Binding-site contacts:
Ligand atom C4 contacts residue ASN591 of chain 1.C at 4.2 Å.
Ligand atom C2 contacts residue ASN591 of chain 1.C at 2.5 Å.
Ligand atom C1 contacts residue ASN591 of chain 1.C at 1.4 Å.
Ligand atom O5 contacts residue THR593 of chain 1.C at 4.3 Å.
Ligand atom O6 contacts residue THR593 of chain 1.C at 3.9 Å.
Ligand atom O5 contacts residue ASN591 of chain 1.C at 2.4 Å (h-bond).
Ligand atom C5 contacts residue THR593 of chain 1.C at 4.5 Å.
Ligand atom O6 contacts residue ASN591 of chain 1.C at 4.2 Å.
Ligand atom C5 contacts residue ASN591 of chain 1.C at 3.7 Å.
Ligand atom C8 contacts residue ASN591 of chain 1.C at 4.5 Å.
Ligand atom O7 contacts residue ASN591 of chain 1.C at 3.5 Å (h-bond).
Ligand atom N2 contacts residue ASN591 of chain 1.C at 2.9 Å (h-bond).
Ligand atom C7 contacts residue ASN591 of chain 1.C at 3.4 Å.
Ligand atom C3 contacts residue ASN591 of chain 1.C at 3.8 Å.

The small molecule below binds the protein below.
Small molecule (SMILES): CC(=O)N[C@@H]1[C@@H](O)[C@H](O)[C@@H](CO)O[C@H]1O

Sequence of chain 1.C:
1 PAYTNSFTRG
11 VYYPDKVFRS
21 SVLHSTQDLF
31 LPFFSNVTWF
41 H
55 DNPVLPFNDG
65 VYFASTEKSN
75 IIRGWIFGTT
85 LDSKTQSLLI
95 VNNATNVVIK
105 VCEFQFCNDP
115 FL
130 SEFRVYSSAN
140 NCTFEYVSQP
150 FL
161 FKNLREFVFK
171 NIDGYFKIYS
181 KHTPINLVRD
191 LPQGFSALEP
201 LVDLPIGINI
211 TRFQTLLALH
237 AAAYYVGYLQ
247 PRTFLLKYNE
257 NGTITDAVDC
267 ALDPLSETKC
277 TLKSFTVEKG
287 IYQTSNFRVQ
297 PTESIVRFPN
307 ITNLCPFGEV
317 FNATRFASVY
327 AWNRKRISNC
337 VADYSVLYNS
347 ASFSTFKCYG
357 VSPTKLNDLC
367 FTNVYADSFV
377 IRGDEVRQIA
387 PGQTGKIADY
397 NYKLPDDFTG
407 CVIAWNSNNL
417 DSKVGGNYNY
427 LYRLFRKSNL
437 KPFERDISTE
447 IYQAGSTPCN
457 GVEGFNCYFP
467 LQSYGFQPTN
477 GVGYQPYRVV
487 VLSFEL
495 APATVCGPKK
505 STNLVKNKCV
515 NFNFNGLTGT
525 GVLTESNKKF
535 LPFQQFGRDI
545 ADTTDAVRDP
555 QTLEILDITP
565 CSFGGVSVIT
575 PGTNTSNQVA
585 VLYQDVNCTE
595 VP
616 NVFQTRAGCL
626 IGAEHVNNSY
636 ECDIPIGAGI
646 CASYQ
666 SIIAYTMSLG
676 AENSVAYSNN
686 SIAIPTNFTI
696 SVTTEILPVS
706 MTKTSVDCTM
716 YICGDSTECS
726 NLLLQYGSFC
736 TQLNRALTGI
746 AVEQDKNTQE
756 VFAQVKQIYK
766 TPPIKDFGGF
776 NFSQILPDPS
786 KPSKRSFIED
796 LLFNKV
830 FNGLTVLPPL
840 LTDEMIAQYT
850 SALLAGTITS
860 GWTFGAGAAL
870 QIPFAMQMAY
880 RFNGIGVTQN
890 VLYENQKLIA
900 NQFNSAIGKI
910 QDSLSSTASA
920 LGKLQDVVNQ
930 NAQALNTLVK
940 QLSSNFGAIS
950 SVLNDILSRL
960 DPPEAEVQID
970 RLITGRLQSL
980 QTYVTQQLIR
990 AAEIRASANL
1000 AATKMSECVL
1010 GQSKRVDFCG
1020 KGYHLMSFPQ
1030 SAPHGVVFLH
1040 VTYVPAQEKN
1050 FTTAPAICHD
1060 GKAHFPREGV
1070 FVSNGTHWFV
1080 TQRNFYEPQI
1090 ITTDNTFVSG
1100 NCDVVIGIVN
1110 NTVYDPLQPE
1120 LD